This protein binds this small molecule.
Small molecule (SMILES): CC(C)C[C@H](N)C(=O)N1CCC[C@H]1C(=O)N[C@@H](Cc1ccccc1)C(=O)N[C@@H](CCC(=O)O)C(=O)N[C@@H](Cc1ccccc1)C(=O)O

Binding-site contacts:
Ligand atom CD2 contacts residue TYR275 of chain 1.A at 3.3 Å (hydrophobic).
Ligand atom CA contacts residue ASN201 of chain 1.A at 3.5 Å.
Ligand atom O contacts residue ASN159 of chain 1.A at 3.6 Å.
Ligand atom O contacts residue LYS204 of chain 1.A at 3.7 Å.
Ligand atom C contacts residue ASN163 of chain 1.A at 3.6 Å.
Ligand atom OXT contacts residue LYS197 of chain 1.A at 3.1 Å (salt-bridge).
Ligand atom CD1 contacts residue ASN163 of chain 1.A at 3.0 Å.
Ligand atom CZ contacts residue ALA166 of chain 1.A at 3.7 Å (hydrophobic).
Ligand atom O contacts residue ASN163 of chain 1.A at 3.2 Å (h-bond).
Ligand atom CZ contacts residue ASN163 of chain 1.A at 3.6 Å.
Ligand atom CD1 contacts residue TYR200 of chain 1.A at 3.7 Å (hydrophobic).
Ligand atom CE1 contacts residue ASN201 of chain 1.A at 3.3 Å.
Ligand atom CZ contacts residue LYS204 of chain 1.A at 3.7 Å.
Ligand atom CB contacts residue ASN201 of chain 1.A at 3.7 Å.
Ligand atom CB contacts residue ASN163 of chain 1.A at 3.1 Å.
Ligand atom CE2 contacts residue LYS204 of chain 1.A at 3.5 Å.
Ligand atom CB contacts residue LYS197 of chain 1.A at 3.7 Å.
Ligand atom CD1 contacts residue ASN201 of chain 1.A at 3.6 Å.
Ligand atom CE1 contacts residue ASN163 of chain 1.A at 3.7 Å.
Ligand atom O contacts residue LYS204 of chain 1.A at 2.8 Å (salt-bridge).
Ligand atom O contacts residue LYS197 of chain 1.A at 3.5 Å.
Ligand atom CD1 contacts residue TYR240 of chain 1.A at 3.7 Å (hydrophobic).
Ligand atom CD1 contacts residue GLN237 of chain 1.A at 3.6 Å.
Ligand atom CG contacts residue ASN163 of chain 1.A at 3.4 Å.
Ligand atom CG contacts residue TYR200 of chain 1.A at 3.6 Å (hydrophobic).
Ligand atom CD contacts residue LEU234 of chain 1.A at 3.6 Å (hydrophobic).
Ligand atom OXT contacts residue PEG1 of chain 1.E at 2.4 Å (h-bond).
Ligand atom CE1 contacts residue LYS204 of chain 1.A at 3.6 Å.
Ligand atom CG contacts residue LEU234 of chain 1.A at 3.5 Å (hydrophobic).
Ligand atom C contacts residue PEG1 of chain 1.E at 3.5 Å.
Ligand atom C contacts residue LYS197 of chain 1.A at 3.4 Å.
Ligand atom O contacts residue ASN201 of chain 1.A at 3.0 Å (h-bond).
Ligand atom OE2 contacts residue LEU234 of chain 1.A at 3.7 Å.
Ligand atom OE2 contacts residue TYR275 of chain 1.A at 3.0 Å (h-bond).
Ligand atom C contacts residue ASN201 of chain 1.A at 3.6 Å.
Ligand atom CD1 contacts residue TYR275 of chain 1.A at 3.6 Å (hydrophobic).
Ligand atom N contacts residue ASN201 of chain 1.A at 2.8 Å (h-bond).
Ligand atom O contacts residue LYS197 of chain 1.A at 3.2 Å (salt-bridge).
Ligand atom CD2 contacts residue LYS204 of chain 1.A at 3.6 Å.
Ligand atom CB contacts residue TYR275 of chain 1.A at 3.7 Å (hydrophobic).

Sequence of chain 1.A:
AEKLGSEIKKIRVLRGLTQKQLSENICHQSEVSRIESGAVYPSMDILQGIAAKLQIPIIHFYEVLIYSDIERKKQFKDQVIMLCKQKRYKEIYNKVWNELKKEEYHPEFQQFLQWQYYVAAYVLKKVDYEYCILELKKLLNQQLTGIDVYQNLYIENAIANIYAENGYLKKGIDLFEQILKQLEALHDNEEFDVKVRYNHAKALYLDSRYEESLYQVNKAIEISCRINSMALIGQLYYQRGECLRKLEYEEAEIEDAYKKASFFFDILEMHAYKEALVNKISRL